A protein and the small-molecule ligand that binds it are described below.
Small molecule (SMILES): CC(=O)N[C@@H]1[C@@H](O)[C@H](O)[C@@H](CO)O[C@H]1O

Sequence of chain 1.D:
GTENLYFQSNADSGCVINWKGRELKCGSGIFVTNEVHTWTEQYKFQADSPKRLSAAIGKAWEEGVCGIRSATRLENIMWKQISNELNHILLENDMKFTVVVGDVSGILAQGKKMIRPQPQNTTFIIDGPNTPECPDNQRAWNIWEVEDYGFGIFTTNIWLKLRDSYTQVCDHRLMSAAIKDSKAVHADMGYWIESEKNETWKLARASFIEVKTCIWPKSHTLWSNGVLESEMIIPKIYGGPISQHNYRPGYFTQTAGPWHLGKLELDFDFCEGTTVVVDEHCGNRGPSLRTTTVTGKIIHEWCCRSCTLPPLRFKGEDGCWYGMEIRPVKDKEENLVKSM

Binding-site contacts:
Ligand atom C5 contacts residue ASN231 of chain 1.D at 3.7 Å.
Ligand atom C4 contacts residue ASN231 of chain 1.D at 4.1 Å.
Ligand atom C1 contacts residue ASN231 of chain 1.D at 1.4 Å.
Ligand atom C3 contacts residue ASN231 of chain 1.D at 3.7 Å.
Ligand atom C8 contacts residue GLU229 of chain 1.D at 4.0 Å.
Ligand atom O5 contacts residue ASN231 of chain 1.D at 2.3 Å (h-bond).
Ligand atom C2 contacts residue ASN231 of chain 1.D at 2.3 Å.
Ligand atom C8 contacts residue ASN231 of chain 1.D at 3.4 Å.
Ligand atom O7 contacts residue ASN231 of chain 1.D at 4.3 Å.
Ligand atom C7 contacts residue ASN231 of chain 1.D at 3.4 Å.
Ligand atom N2 contacts residue ASN231 of chain 1.D at 2.8 Å (h-bond).